This protein binds this small molecule.
Small molecule (SMILES): C=CC1=C(C)/C(=C/c2[nH]c(/C=C3\N=C(/C=C4\NC(=O)C(C)=C4C=C)C(C)=C3CCC(=O)O)c(CCC(=O)O)c2C)NC1=O

Binding-site contacts:
Ligand atom C3B contacts residue TYR278 of chain 1.A at 3.3 Å (hydrophobic).
Ligand atom CBC contacts residue CYS39 of chain 1.A at 1.8 Å (hydrophobic).
Ligand atom C2B contacts residue TYR278 of chain 1.A at 3.4 Å (hydrophobic).
Ligand atom O2A contacts residue TYR191 of chain 1.A at 3.2 Å (h-bond).
Ligand atom O1D contacts residue ARG237 of chain 1.A at 3.4 Å (salt-bridge).
Ligand atom NB contacts residue ASP222 of chain 1.A at 3.4 Å (salt-bridge).
Ligand atom NA contacts residue ILE223 of chain 1.A at 3.5 Å.
Ligand atom C4B contacts residue TYR278 of chain 1.A at 3.2 Å (hydrophobic).
Ligand atom NB contacts residue PHE218 of chain 1.A at 3.5 Å.
Ligand atom C4D contacts residue HIS275 of chain 1.A at 3.5 Å.
Ligand atom CBB contacts residue PRO480 of chain 1.A at 3.5 Å (hydrophobic).
Ligand atom OC contacts residue TYR278 of chain 1.A at 3.1 Å.
Ligand atom CAC contacts residue CYS39 of chain 1.A at 2.6 Å (hydrophobic).
Ligand atom CMB contacts residue TYR278 of chain 1.A at 3.5 Å (hydrophobic).
Ligand atom C4C contacts residue ASP222 of chain 1.A at 3.2 Å.
Ligand atom O1A contacts residue HIS305 of chain 1.A at 3.4 Å.
Ligand atom C1C contacts residue ASP222 of chain 1.A at 3.4 Å.
Ligand atom C1D contacts residue PRO224 of chain 1.A at 3.5 Å (hydrophobic).
Ligand atom CHA contacts residue HIS275 of chain 1.A at 3.5 Å.
Ligand atom ND contacts residue ASP222 of chain 1.A at 3.1 Å (salt-bridge).
Ligand atom CBA contacts residue ACT1 of chain 1.G at 3.3 Å.
Ligand atom OB contacts residue HIS216 of chain 1.A at 3.0 Å (h-bond).
Ligand atom O2D contacts residue ACT1 of chain 1.G at 3.1 Å.
Ligand atom O1D contacts residue ARG269 of chain 1.A at 3.5 Å (salt-bridge).
Ligand atom CGD contacts residue ACT1 of chain 1.G at 3.6 Å.
Ligand atom O1A contacts residue SER287 of chain 1.A at 3.1 Å (h-bond).
Ligand atom O2D contacts residue ARG237 of chain 1.A at 3.1 Å (salt-bridge).
Ligand atom O2A contacts residue HIS305 of chain 1.A at 3.2 Å.
Ligand atom O2A contacts residue ALA303 of chain 1.A at 3.5 Å.
Ligand atom O2D contacts residue THR271 of chain 1.A at 3.2 Å.
Ligand atom CMA contacts residue TYR191 of chain 1.A at 3.2 Å (hydrophobic).
Ligand atom OB contacts residue PHE218 of chain 1.A at 3.4 Å.
Ligand atom CAB contacts residue MET282 of chain 1.A at 3.4 Å (hydrophobic).
Ligand atom NA contacts residue ASP222 of chain 1.A at 3.5 Å (salt-bridge).
Ligand atom C1A contacts residue HIS275 of chain 1.A at 3.3 Å.
Ligand atom O1A contacts residue LEU279 of chain 1.A at 3.5 Å.
Ligand atom NC contacts residue ASP222 of chain 1.A at 2.8 Å (salt-bridge).
Ligand atom O1A contacts residue HIS275 of chain 1.A at 2.8 Å (h-bond).
Ligand atom OB contacts residue TYR278 of chain 1.A at 3.5 Å (h-bond).
Ligand atom CHD contacts residue PRO224 of chain 1.A at 3.5 Å (hydrophobic).

Sequence of chain 1.A:
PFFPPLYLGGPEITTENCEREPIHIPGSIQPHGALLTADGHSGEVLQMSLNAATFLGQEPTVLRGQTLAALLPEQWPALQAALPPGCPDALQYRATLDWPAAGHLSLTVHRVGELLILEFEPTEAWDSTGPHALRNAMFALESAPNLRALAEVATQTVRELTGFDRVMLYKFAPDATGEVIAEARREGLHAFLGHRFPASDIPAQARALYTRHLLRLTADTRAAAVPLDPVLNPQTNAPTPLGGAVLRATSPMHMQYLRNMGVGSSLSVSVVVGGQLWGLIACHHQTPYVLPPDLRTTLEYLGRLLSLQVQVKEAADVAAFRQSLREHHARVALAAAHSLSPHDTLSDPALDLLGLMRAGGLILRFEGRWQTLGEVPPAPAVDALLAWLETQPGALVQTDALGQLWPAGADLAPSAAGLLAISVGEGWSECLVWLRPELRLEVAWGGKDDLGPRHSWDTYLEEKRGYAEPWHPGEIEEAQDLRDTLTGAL